Sequence of chain 1.D:
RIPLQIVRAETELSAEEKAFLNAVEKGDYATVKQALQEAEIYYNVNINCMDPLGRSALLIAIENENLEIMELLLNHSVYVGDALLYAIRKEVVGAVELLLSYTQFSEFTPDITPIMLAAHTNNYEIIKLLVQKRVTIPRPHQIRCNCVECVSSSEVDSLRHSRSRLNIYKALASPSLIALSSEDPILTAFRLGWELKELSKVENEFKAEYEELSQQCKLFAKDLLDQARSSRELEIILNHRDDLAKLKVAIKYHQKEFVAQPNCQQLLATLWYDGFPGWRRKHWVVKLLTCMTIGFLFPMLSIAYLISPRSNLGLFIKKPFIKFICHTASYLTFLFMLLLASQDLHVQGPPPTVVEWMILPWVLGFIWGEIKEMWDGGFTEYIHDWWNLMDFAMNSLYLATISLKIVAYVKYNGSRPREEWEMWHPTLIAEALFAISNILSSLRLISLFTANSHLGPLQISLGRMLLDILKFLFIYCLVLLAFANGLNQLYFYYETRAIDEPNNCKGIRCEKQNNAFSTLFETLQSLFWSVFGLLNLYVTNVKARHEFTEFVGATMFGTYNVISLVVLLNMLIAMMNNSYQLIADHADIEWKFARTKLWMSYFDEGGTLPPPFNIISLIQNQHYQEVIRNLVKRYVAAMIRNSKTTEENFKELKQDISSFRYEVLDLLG

A small-molecule ligand and the protein it binds are described below.
Small molecule (SMILES): CC(C)CCC[C@@H](C)[C@H]1CC[C@H]2[C@@H]3CC=C4C[C@@H](OC(=O)CCC(=O)O)CC[C@]4(C)[C@H]3CC[C@]12C

Sequence of chain 1.A:
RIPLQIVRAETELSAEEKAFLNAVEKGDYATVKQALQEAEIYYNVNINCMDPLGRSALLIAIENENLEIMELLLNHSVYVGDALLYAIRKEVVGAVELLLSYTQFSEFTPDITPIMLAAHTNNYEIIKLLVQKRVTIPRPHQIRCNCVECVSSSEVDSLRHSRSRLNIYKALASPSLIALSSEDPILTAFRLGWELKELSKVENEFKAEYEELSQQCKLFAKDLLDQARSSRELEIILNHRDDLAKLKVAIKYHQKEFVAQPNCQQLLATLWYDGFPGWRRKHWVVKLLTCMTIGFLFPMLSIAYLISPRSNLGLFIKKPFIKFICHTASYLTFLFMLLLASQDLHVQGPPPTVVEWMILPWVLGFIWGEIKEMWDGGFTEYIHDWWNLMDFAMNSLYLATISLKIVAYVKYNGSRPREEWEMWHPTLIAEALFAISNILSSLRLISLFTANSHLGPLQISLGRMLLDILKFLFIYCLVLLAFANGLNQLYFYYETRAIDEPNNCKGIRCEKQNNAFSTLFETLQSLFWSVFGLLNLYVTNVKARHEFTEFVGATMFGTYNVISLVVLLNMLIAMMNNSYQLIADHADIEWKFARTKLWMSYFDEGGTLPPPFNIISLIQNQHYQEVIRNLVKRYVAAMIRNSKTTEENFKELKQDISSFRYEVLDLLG

Binding-site contacts:
Ligand atom CAB contacts residue PHE522 of chain 1.D at 3.7 Å (hydrophobic).
Ligand atom CAP contacts residue LEU526 of chain 1.D at 3.7 Å (hydrophobic).
Ligand atom OAG contacts residue ALA499 of chain 1.A at 4.0 Å.
Ligand atom OAF contacts residue PHE364 of chain 1.A at 3.5 Å.
Ligand atom OAH contacts residue PHE364 of chain 1.A at 3.7 Å.
Ligand atom CAX contacts residue TYR316 of chain 1.A at 3.8 Å (hydrophobic).
Ligand atom CAM contacts residue ALA499 of chain 1.A at 3.6 Å (hydrophobic).
Ligand atom CAO contacts residue LEU493 of chain 1.A at 4.0 Å (hydrophobic).
Ligand atom CAK contacts residue LEU496 of chain 1.A at 3.9 Å (hydrophobic).
Ligand atom CAL contacts residue TYR316 of chain 1.A at 4.1 Å (hydrophobic).
Ligand atom CAX contacts residue ALA499 of chain 1.A at 3.9 Å (hydrophobic).
Ligand atom CAQ contacts residue LEU526 of chain 1.D at 4.2 Å (hydrophobic).
Ligand atom CBB contacts residue LEU493 of chain 1.A at 4.1 Å (hydrophobic).
Ligand atom CAY contacts residue ALA499 of chain 1.A at 3.5 Å (hydrophobic).
Ligand atom CAD contacts residue PHE367 of chain 1.A at 4.0 Å (hydrophobic).
Ligand atom OAH contacts residue ALA499 of chain 1.A at 3.5 Å (h-bond).
Ligand atom CAD contacts residue THR371 of chain 1.A at 3.7 Å.
Ligand atom OAF contacts residue TRP315 of chain 1.A at 3.6 Å (h-bond).
Ligand atom CAK contacts residue PHE497 of chain 1.A at 3.9 Å (hydrophobic).
Ligand atom CAV contacts residue ALA499 of chain 1.A at 3.7 Å (hydrophobic).
Ligand atom CAQ contacts residue PHE522 of chain 1.D at 3.6 Å (hydrophobic).
Ligand atom CBE contacts residue PHE522 of chain 1.D at 4.0 Å (hydrophobic).
Ligand atom CAZ contacts residue LEU496 of chain 1.A at 4.0 Å (hydrophobic).
Ligand atom CAI contacts residue LEU496 of chain 1.A at 3.1 Å (hydrophobic).
Ligand atom CAE contacts residue LEU375 of chain 1.A at 3.9 Å (hydrophobic).
Ligand atom CAB contacts residue CYS525 of chain 1.D at 3.9 Å (hydrophobic).
Ligand atom OAG contacts residue ASN500 of chain 1.A at 2.5 Å (h-bond).
Ligand atom CAE contacts residue LEU493 of chain 1.A at 4.1 Å (hydrophobic).
Ligand atom CBG contacts residue PHE522 of chain 1.D at 4.1 Å (hydrophobic).
Ligand atom CAK contacts residue LEU503 of chain 1.A at 4.2 Å (hydrophobic).
Ligand atom CAX contacts residue PHE364 of chain 1.A at 3.7 Å (hydrophobic).
Ligand atom CBA contacts residue CYS525 of chain 1.D at 4.2 Å (hydrophobic).
Ligand atom CAQ contacts residue PHE497 of chain 1.A at 3.4 Å (hydrophobic).
Ligand atom CAP contacts residue PHE522 of chain 1.D at 3.6 Å (hydrophobic).
Ligand atom OAF contacts residue TYR316 of chain 1.A at 2.8 Å (h-bond).
Ligand atom CAY contacts residue ASN500 of chain 1.A at 3.7 Å.
Ligand atom CAV contacts residue ASN500 of chain 1.A at 4.1 Å.
Ligand atom OAW contacts residue ALA499 of chain 1.A at 3.8 Å.
Ligand atom CAC contacts residue LEU375 of chain 1.A at 4.2 Å (hydrophobic).
Ligand atom CBB contacts residue LEU375 of chain 1.A at 4.2 Å (hydrophobic).